Sequence of chain 1.A:
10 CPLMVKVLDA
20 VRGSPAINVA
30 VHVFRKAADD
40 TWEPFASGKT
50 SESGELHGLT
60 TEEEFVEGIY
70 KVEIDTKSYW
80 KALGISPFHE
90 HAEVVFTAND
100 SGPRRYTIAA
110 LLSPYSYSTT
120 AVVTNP

Sequence of chain 2.B:
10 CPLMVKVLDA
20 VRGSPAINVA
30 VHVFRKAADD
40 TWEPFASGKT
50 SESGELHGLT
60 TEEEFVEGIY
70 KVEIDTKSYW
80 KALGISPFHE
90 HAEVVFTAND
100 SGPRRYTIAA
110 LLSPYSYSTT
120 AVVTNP

Binding-site contacts:
Ligand atom C09 contacts residue 48R1 of chain 2.E at 0.3 Å.
Ligand atom O23 contacts residue THR119 of chain 1.B at 2.7 Å (h-bond).
Ligand atom O23 contacts residue SER117 of chain 1.B at 3.3 Å (h-bond).
Ligand atom C12 contacts residue 48R1 of chain 2.E at 0.7 Å.
Ligand atom C04 contacts residue LEU17 of chain 1.B at 3.0 Å (hydrophobic).
Ligand atom C06 contacts residue 48R1 of chain 2.E at 0.7 Å.
Ligand atom C11 contacts residue 48R1 of chain 2.E at 0.8 Å.
Ligand atom C13 contacts residue 48R1 of chain 2.E at 0.5 Å.
Ligand atom C18 contacts residue 48R1 of chain 2.E at 0.3 Å.
Ligand atom O25 contacts residue 48R1 of chain 2.E at 1.7 Å.
Ligand atom O21 contacts residue LEU110 of chain 2.B at 3.4 Å.
Ligand atom C02 contacts residue 48R1 of chain 2.E at 0.3 Å.
Ligand atom C08 contacts residue 48R1 of chain 2.E at 0.6 Å.
Ligand atom C07 contacts residue 48R1 of chain 2.E at 0.8 Å.
Ligand atom O21 contacts residue 48R1 of chain 2.E at 0.4 Å (h-bond).
Ligand atom C03 contacts residue 48R1 of chain 2.E at 0.6 Å.
Ligand atom C10 contacts residue 48R1 of chain 2.E at 0.5 Å.
Ligand atom C13 contacts residue LEU17 of chain 2.B at 3.3 Å (hydrophobic).
Ligand atom C24 contacts residue ALA109 of chain 1.B at 3.2 Å (hydrophobic).
Ligand atom C16 contacts residue 48R1 of chain 2.E at 1.7 Å.
Ligand atom C24 contacts residue LEU110 of chain 1.B at 3.3 Å (hydrophobic).
Ligand atom C24 contacts residue ALA108 of chain 1.B at 3.1 Å (hydrophobic).
Ligand atom S22 contacts residue SER117 of chain 1.B at 3.5 Å (h-bond).
Ligand atom O25 contacts residue SER117 of chain 1.B at 2.8 Å (h-bond).
Ligand atom C17 contacts residue 48R1 of chain 2.E at 0.7 Å.
Ligand atom O25 contacts residue LEU110 of chain 1.B at 3.0 Å.
Ligand atom S22 contacts residue 48R1 of chain 2.E at 0.3 Å.
Ligand atom C01 contacts residue 48R1 of chain 2.E at 0.5 Å.
Ligand atom C05 contacts residue 48R1 of chain 2.E at 0.5 Å.
Ligand atom O23 contacts residue 48R1 of chain 2.E at 1.6 Å.
Ligand atom C24 contacts residue 48R1 of chain 2.E at 1.6 Å.
Ligand atom O15 contacts residue 48R1 of chain 2.E at 0.7 Å (h-bond).
Ligand atom O23 contacts residue THR118 of chain 1.B at 3.0 Å.
Ligand atom C05 contacts residue LEU17 of chain 1.B at 3.4 Å (hydrophobic).
Ligand atom O21 contacts residue LEU110 of chain 1.B at 3.5 Å.
Ligand atom C19 contacts residue 48R1 of chain 2.E at 0.4 Å.
Ligand atom N20 contacts residue LEU110 of chain 2.B at 3.5 Å.
Ligand atom N20 contacts residue 48R1 of chain 2.E at 0.7 Å.
Ligand atom C04 contacts residue 48R1 of chain 2.E at 0.9 Å.
Ligand atom N14 contacts residue 48R1 of chain 2.E at 0.9 Å (h-bond).

Sequence of chain 1.B:
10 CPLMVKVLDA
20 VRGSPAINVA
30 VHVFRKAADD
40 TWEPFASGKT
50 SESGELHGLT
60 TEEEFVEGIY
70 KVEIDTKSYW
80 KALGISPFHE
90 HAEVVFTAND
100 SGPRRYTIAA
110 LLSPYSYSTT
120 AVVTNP

The protein below binds the small molecule below.
Small molecule (SMILES): C[C@H](CON=C1c2ccccc2-c2ccccc21)C(=O)NS(C)(=O)=O